Sequence of chain 1.A:
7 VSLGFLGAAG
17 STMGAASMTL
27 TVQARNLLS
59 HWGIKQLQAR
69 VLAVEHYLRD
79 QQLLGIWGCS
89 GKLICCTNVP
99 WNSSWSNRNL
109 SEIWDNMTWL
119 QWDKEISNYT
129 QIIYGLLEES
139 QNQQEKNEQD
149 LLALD

Binding-site contacts:
Ligand atom N2 contacts residue SER17 of chain 1.A at 4.3 Å.
Ligand atom O7 contacts residue GLU57 of chain 1.B at 2.9 Å (salt-bridge).
Ligand atom N2 contacts residue ASN58 of chain 1.B at 2.9 Å (h-bond).
Ligand atom O7 contacts residue ASN58 of chain 1.B at 4.0 Å.
Ligand atom O5 contacts residue ASN58 of chain 1.B at 2.4 Å (h-bond).
Ligand atom C3 contacts residue ASN58 of chain 1.B at 3.8 Å.
Ligand atom C8 contacts residue GLU57 of chain 1.B at 3.7 Å.
Ligand atom C8 contacts residue SER17 of chain 1.A at 3.4 Å.
Ligand atom C5 contacts residue ASN58 of chain 1.B at 3.7 Å.
Ligand atom C2 contacts residue ASN58 of chain 1.B at 2.4 Å.
Ligand atom C1 contacts residue GLU57 of chain 1.B at 3.9 Å.
Ligand atom C1 contacts residue ASN58 of chain 1.B at 1.4 Å.
Ligand atom C4 contacts residue ASN58 of chain 1.B at 4.2 Å.
Ligand atom C7 contacts residue SER17 of chain 1.A at 4.5 Å.
Ligand atom C7 contacts residue ASN58 of chain 1.B at 3.7 Å.
Ligand atom C7 contacts residue GLU57 of chain 1.B at 3.5 Å.

Sequence of chain 1.B:
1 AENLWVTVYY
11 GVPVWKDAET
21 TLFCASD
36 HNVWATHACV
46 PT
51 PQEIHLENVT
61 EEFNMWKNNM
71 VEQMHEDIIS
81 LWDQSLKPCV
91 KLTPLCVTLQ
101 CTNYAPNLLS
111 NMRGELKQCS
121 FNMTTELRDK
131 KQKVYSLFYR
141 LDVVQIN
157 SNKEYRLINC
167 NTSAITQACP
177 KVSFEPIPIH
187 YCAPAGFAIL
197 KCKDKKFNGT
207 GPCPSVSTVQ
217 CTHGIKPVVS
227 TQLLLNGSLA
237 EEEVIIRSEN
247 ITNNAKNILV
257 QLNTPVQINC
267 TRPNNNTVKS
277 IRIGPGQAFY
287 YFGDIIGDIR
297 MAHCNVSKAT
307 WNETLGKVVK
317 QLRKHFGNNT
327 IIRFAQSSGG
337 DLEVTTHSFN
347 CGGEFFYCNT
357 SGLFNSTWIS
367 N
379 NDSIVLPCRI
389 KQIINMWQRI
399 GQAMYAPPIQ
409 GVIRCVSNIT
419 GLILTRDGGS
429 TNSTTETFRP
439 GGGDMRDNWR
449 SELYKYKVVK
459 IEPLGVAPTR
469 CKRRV

This protein binds this small molecule.
Small molecule (SMILES): CC(=O)N[C@@H]1[C@@H](O)[C@H](O)[C@@H](CO)O[C@H]1O